Binding-site contacts:
Ligand atom C20 contacts residue PHE283 of chain 1.A at 3.5 Å (hydrophobic).
Ligand atom C14 contacts residue GLN280 of chain 1.A at 3.9 Å.
Ligand atom C16 contacts residue PRO266 of chain 1.A at 3.7 Å (hydrophobic).
Ligand atom N21 contacts residue ILE246 of chain 1.A at 3.5 Å.
Ligand atom C6 contacts residue GLN280 of chain 1.A at 3.5 Å.
Ligand atom N11 contacts residue PHE283 of chain 1.A at 3.3 Å.
Ligand atom C7 contacts residue GLY279 of chain 1.A at 3.5 Å.
Ligand atom C15 contacts residue VAL276 of chain 1.A at 3.8 Å (hydrophobic).
Ligand atom C9 contacts residue PHE283 of chain 1.A at 3.6 Å (hydrophobic).
Ligand atom C2 contacts residue TYR247 of chain 1.A at 3.2 Å (hydrophobic).
Ligand atom C15 contacts residue LYS272 of chain 1.A at 3.7 Å.
Ligand atom C19 contacts residue PRO266 of chain 1.A at 3.9 Å (hydrophobic).
Ligand atom C1 contacts residue MET267 of chain 1.A at 3.5 Å (hydrophobic).
Ligand atom C22 contacts residue PHE283 of chain 1.A at 3.8 Å (hydrophobic).
Ligand atom N5 contacts residue TYR247 of chain 1.A at 2.6 Å (h-bond).
Ligand atom C25 contacts residue VAL232 of chain 1.A at 3.7 Å (hydrophobic).
Ligand atom C7 contacts residue MET267 of chain 1.A at 3.7 Å (hydrophobic).
Ligand atom C10 contacts residue MET267 of chain 1.A at 3.7 Å (hydrophobic).
Ligand atom N3 contacts residue GLY279 of chain 1.A at 3.9 Å.
Ligand atom C4 contacts residue MET267 of chain 1.A at 3.4 Å (hydrophobic).
Ligand atom C25 contacts residue ILE246 of chain 1.A at 3.5 Å (hydrophobic).
Ligand atom N21 contacts residue PHE283 of chain 1.A at 3.6 Å.
Ligand atom N5 contacts residue MET267 of chain 1.A at 3.7 Å.
Ligand atom C14 contacts residue PHE283 of chain 1.A at 3.9 Å (hydrophobic).
Ligand atom C17 contacts residue PHE283 of chain 1.A at 3.6 Å (hydrophobic).
Ligand atom C22 contacts residue LEU229 of chain 1.A at 3.5 Å (hydrophobic).
Ligand atom N3 contacts residue MET267 of chain 1.A at 3.7 Å.
Ligand atom C25 contacts residue SER231 of chain 1.A at 3.9 Å.
Ligand atom C12 contacts residue MET267 of chain 1.A at 3.8 Å (hydrophobic).
Ligand atom C15 contacts residue GLU275 of chain 1.A at 3.4 Å.
Ligand atom C8 contacts residue PHE283 of chain 1.A at 3.2 Å (hydrophobic).
Ligand atom C7 contacts residue TYR247 of chain 1.A at 3.7 Å (hydrophobic).
Ligand atom C12 contacts residue GLU275 of chain 1.A at 3.9 Å.
Ligand atom C2 contacts residue MET267 of chain 1.A at 3.6 Å (hydrophobic).
Ligand atom C10 contacts residue GLY279 of chain 1.A at 3.6 Å.
Ligand atom N24 contacts residue ILE246 of chain 1.A at 3.7 Å.
Ligand atom C6 contacts residue TYR247 of chain 1.A at 3.3 Å (hydrophobic).
Ligand atom O18 contacts residue GLN280 of chain 1.A at 2.9 Å (h-bond).
Ligand atom C19 contacts residue GLU275 of chain 1.A at 3.4 Å.
Ligand atom C13 contacts residue GLY279 of chain 1.A at 3.8 Å.

Sequence of chain 1.A:
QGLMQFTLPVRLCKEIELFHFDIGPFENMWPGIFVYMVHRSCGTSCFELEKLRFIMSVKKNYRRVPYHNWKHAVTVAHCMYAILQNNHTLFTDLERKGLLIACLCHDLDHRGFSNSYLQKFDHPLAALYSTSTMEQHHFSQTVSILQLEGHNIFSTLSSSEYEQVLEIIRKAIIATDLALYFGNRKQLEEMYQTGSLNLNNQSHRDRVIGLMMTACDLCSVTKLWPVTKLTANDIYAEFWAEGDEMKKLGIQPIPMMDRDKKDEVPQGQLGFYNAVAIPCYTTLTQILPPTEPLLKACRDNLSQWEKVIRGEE

A small-molecule ligand and the protein it binds are described below.
Small molecule (SMILES): Cn1ncc(Cl)c1C(=O)Nc1ccc2[nH]c(-c3ccccc3)nc2c1